The small molecule below binds the protein below.
Small molecule (SMILES): Cc1cccc(-c2ccc(OCCCCCN3CCN(c4ccncc4)C3=O)cc2)c1

Binding-site contacts:
Ligand atom CAP contacts residue ILE111 of chain 38.A at 3.8 Å (hydrophobic).
Ligand atom CAN contacts residue PHE155 of chain 38.A at 3.6 Å (hydrophobic).
Ligand atom CAG contacts residue PHE233 of chain 38.A at 3.2 Å (hydrophobic).
Ligand atom OAB contacts residue ASP112 of chain 38.A at 3.5 Å.
Ligand atom CAX contacts residue TRP203 of chain 38.A at 3.6 Å (hydrophobic).
Ligand atom CAG contacts residue PHE137 of chain 38.A at 3.7 Å (hydrophobic).
Ligand atom CAD contacts residue ASN228 of chain 38.A at 3.5 Å.
Ligand atom CAR contacts residue PHE135 of chain 38.A at 3.4 Å (hydrophobic).
Ligand atom CAE contacts residue ASP112 of chain 38.A at 3.7 Å.
Ligand atom CAD contacts residue GLN202 of chain 38.A at 3.5 Å.
Ligand atom OAB contacts residue ILE113 of chain 38.A at 3.2 Å (h-bond).
Ligand atom CAI contacts residue THR114 of chain 38.A at 3.8 Å.
Ligand atom CAI contacts residue ASP112 of chain 38.A at 3.5 Å.
Ligand atom NBE contacts residue ASN228 of chain 38.A at 3.9 Å.
Ligand atom CAY contacts residue PHE155 of chain 38.A at 3.8 Å (hydrophobic).
Ligand atom CAK contacts residue MET195 of chain 38.A at 3.6 Å (hydrophobic).
Ligand atom CAU contacts residue ASN228 of chain 38.A at 3.6 Å.
Ligand atom CAU contacts residue TYR201 of chain 38.A at 3.8 Å (hydrophobic).
Ligand atom CAM contacts residue ILE24 of chain 38.C at 3.7 Å (hydrophobic).
Ligand atom CAA contacts residue PRO177 of chain 38.A at 3.8 Å (hydrophobic).
Ligand atom CAC contacts residue PHE137 of chain 38.A at 3.8 Å (hydrophobic).
Ligand atom CAJ contacts residue ILE111 of chain 38.A at 3.3 Å (hydrophobic).
Ligand atom CAH contacts residue GLN202 of chain 38.A at 3.7 Å.
Ligand atom CAH contacts residue TRP203 of chain 38.A at 3.5 Å (hydrophobic).
Ligand atom CAT contacts residue TYR201 of chain 38.A at 3.5 Å (hydrophobic).
Ligand atom CAA contacts residue ILE24 of chain 38.C at 3.8 Å (hydrophobic).
Ligand atom CAL contacts residue ILE111 of chain 38.A at 3.6 Å (hydrophobic).
Ligand atom OAW contacts residue ILE111 of chain 38.A at 3.6 Å.
Ligand atom CAI contacts residue TRP203 of chain 38.A at 3.6 Å (hydrophobic).
Ligand atom CAZ contacts residue MET195 of chain 38.A at 3.9 Å (hydrophobic).
Ligand atom CBC contacts residue TRP203 of chain 38.A at 3.2 Å (hydrophobic).
Ligand atom NBE contacts residue TRP203 of chain 38.A at 3.2 Å.
Ligand atom CAH contacts residue ASN228 of chain 38.A at 3.2 Å.
Ligand atom CAE contacts residue THR114 of chain 38.A at 3.5 Å.
Ligand atom OAW contacts residue MET195 of chain 38.A at 3.5 Å.
Ligand atom CAK contacts residue VAL192 of chain 38.A at 3.1 Å (hydrophobic).
Ligand atom CBC contacts residue ASN228 of chain 38.A at 3.9 Å.
Ligand atom CAC contacts residue PHE233 of chain 38.A at 3.1 Å (hydrophobic).
Ligand atom CAM contacts residue VAL192 of chain 38.A at 3.3 Å (hydrophobic).
Ligand atom CAU contacts residue TRP203 of chain 38.A at 3.7 Å (hydrophobic).

Sequence of chain 39.C:
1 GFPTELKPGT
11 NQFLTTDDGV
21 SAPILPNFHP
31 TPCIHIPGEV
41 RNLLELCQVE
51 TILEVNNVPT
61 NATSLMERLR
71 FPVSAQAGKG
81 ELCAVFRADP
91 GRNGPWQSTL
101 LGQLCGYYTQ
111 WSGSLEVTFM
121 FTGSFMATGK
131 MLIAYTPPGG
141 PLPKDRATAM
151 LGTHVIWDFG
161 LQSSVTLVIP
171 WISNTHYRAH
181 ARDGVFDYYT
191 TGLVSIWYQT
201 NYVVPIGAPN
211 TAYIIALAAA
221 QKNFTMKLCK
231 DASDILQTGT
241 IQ

Sequence of chain 38.C:
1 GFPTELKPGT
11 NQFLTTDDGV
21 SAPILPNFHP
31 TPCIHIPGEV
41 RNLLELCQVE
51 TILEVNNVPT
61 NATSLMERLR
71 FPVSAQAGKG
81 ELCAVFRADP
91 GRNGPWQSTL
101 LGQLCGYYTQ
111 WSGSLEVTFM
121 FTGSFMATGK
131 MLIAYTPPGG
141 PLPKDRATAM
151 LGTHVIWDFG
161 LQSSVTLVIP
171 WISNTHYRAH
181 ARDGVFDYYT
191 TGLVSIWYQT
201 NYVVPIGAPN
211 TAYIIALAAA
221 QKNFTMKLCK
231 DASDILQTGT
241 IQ

Sequence of chain 38.A:
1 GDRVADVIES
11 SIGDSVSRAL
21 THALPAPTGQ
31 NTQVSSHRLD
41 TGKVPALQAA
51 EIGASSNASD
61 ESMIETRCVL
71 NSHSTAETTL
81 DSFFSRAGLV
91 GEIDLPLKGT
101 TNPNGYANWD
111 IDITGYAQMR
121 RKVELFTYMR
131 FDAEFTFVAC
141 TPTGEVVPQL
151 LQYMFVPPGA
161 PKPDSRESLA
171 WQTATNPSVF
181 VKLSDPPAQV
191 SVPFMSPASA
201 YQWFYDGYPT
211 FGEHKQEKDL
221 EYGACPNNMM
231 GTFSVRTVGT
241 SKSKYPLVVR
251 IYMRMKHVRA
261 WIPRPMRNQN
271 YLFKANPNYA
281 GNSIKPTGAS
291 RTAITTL